This small molecule binds to this protein.
Small molecule (SMILES): CC[C@H](C)[C@H](NC(=O)[C@H](CO)NC(=O)[C@H](CC(=O)O)NC(=O)[C@@H](N)CCC(=O)O)C(=O)N[C@@H](CC(C)C)C(=O)N[C@@H](CCC(N)=O)C(=O)N1CCC[C@H]1C(=O)NCC(=O)N[C@@H](C)C(=O)N[C@@H](Cc1ccccc1)C(=O)N[C@@H](CO)C(=O)N[C@@H](C)C(=O)N[C@H](C=O)CC(N)=O

Sequence of chain 3.HA:
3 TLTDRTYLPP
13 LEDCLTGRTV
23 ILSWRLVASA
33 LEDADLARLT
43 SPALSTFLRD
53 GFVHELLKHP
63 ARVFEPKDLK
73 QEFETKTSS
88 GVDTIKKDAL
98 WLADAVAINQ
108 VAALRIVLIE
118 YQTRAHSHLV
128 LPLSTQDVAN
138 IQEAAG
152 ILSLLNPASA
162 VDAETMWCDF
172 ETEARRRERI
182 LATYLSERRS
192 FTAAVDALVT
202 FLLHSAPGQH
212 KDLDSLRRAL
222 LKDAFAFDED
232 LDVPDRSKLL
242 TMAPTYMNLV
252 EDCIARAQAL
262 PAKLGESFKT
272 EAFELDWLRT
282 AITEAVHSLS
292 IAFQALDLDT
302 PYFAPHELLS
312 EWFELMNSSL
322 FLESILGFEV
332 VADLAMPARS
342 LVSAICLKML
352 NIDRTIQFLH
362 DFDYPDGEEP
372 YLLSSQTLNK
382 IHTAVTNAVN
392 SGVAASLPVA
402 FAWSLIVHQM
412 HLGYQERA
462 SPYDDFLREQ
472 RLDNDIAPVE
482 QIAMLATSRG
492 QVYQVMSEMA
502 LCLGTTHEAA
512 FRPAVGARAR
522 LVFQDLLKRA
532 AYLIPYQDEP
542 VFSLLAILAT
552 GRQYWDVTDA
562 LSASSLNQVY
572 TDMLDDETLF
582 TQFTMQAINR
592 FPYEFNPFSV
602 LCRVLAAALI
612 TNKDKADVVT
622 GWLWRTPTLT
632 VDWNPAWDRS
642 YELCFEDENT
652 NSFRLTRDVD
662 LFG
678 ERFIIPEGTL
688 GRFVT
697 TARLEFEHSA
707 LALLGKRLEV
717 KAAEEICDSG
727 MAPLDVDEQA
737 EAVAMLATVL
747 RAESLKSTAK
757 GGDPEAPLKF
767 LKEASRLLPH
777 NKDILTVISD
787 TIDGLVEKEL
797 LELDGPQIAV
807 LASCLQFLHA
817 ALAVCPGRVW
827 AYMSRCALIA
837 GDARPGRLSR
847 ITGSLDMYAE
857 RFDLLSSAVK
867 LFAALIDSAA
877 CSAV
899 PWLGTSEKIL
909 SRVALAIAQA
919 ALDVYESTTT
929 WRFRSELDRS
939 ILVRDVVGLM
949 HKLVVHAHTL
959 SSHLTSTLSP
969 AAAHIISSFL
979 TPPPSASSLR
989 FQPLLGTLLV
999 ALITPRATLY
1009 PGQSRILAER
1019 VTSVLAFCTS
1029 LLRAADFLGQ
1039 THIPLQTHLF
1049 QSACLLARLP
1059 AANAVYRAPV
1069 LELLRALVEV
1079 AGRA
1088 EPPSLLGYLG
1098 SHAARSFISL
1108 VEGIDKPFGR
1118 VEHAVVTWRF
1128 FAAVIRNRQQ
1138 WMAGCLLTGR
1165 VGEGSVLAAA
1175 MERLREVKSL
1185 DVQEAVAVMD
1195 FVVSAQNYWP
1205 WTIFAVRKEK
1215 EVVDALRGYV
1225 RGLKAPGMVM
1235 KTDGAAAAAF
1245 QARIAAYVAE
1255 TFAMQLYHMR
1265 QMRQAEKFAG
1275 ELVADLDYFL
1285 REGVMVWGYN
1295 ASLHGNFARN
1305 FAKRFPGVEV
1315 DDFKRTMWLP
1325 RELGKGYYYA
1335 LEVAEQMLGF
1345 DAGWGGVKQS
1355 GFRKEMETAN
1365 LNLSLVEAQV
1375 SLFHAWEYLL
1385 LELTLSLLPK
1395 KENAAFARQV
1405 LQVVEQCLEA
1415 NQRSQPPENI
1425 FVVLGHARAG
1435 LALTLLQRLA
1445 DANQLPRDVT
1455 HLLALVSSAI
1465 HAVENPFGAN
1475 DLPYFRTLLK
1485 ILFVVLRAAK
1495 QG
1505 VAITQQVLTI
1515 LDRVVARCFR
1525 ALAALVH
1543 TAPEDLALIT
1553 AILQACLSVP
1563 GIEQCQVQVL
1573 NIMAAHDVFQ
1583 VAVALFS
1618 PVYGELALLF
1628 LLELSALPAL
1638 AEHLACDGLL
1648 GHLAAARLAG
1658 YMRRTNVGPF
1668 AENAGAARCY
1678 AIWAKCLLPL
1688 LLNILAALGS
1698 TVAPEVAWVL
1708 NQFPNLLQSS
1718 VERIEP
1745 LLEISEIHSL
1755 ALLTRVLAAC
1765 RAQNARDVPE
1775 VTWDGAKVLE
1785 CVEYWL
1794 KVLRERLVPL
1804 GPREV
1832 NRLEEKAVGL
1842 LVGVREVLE

Binding-site contacts:
Ligand atom CB contacts residue LEU534 of chain 3.HA at 4.3 Å (hydrophobic).
Ligand atom ND2 contacts residue TYR533 of chain 3.HA at 3.7 Å.
Ligand atom CD1 contacts residue ILE535 of chain 3.HA at 4.0 Å (hydrophobic).
Ligand atom CD2 contacts residue ALA484 of chain 3.HA at 3.6 Å (hydrophobic).
Ligand atom O contacts residue LEU534 of chain 3.HA at 4.3 Å.
Ligand atom CB contacts residue ILE535 of chain 3.HA at 4.2 Å (hydrophobic).
Ligand atom CB contacts residue GLU481 of chain 3.HA at 3.6 Å.
Ligand atom CB contacts residue THR488 of chain 3.HA at 4.4 Å.
Ligand atom C contacts residue HIS409 of chain 3.HA at 4.4 Å.
Ligand atom CA contacts residue ILE535 of chain 3.HA at 3.8 Å (hydrophobic).
Ligand atom CD1 contacts residue THR488 of chain 3.HA at 4.2 Å.
Ligand atom CG1 contacts residue THR488 of chain 3.HA at 4.2 Å.
Ligand atom CA contacts residue TYR537 of chain 3.HA at 4.5 Å (hydrophobic).
Ligand atom CE1 contacts residue LEU413 of chain 3.HA at 4.2 Å (hydrophobic).
Ligand atom CD contacts residue TYR537 of chain 3.HA at 4.5 Å (hydrophobic).
Ligand atom CB contacts residue TYR537 of chain 3.HA at 3.0 Å (hydrophobic).
Ligand atom OD1 contacts residue TYR533 of chain 3.HA at 3.4 Å.
Ligand atom O contacts residue HIS409 of chain 3.HA at 3.6 Å.
Ligand atom N contacts residue PRO536 of chain 3.HA at 4.2 Å.
Ligand atom CD1 contacts residue ILE535 of chain 3.HA at 4.0 Å (hydrophobic).
Ligand atom N contacts residue ILE535 of chain 3.HA at 3.7 Å.
Ligand atom CD1 contacts residue GLN538 of chain 3.HA at 3.1 Å.
Ligand atom CD1 contacts residue PHE402 of chain 3.HA at 4.0 Å (hydrophobic).
Ligand atom CD2 contacts residue MET485 of chain 3.HA at 4.0 Å (hydrophobic).
Ligand atom NE2 contacts residue PRO536 of chain 3.HA at 4.2 Å.
Ligand atom CB contacts residue TYR533 of chain 3.HA at 3.6 Å (hydrophobic).
Ligand atom CD2 contacts residue THR488 of chain 3.HA at 4.2 Å.
Ligand atom CG contacts residue PRO536 of chain 3.HA at 4.5 Å (hydrophobic).
Ligand atom CD1 contacts residue LEU413 of chain 3.HA at 4.1 Å (hydrophobic).
Ligand atom O contacts residue PRO536 of chain 3.HA at 3.8 Å.
Ligand atom CG contacts residue TYR537 of chain 3.HA at 3.2 Å (hydrophobic).
Ligand atom CG contacts residue TYR533 of chain 3.HA at 3.3 Å (hydrophobic).